A protein and the small-molecule ligand that binds it are described below.
Small molecule (SMILES): CCC(CC)O[C@@H]1C=C(C(=O)O)C[C@H](N)[C@H]1NC(C)=O

Binding-site contacts:
Ligand atom C4 contacts residue TYR320 of chain 1.B at 3.4 Å (hydrophobic).
Ligand atom C9 contacts residue GLU195 of chain 1.B at 3.8 Å.
Ligand atom C10 contacts residue ARG70 of chain 1.B at 4.0 Å.
Ligand atom C91 contacts residue ARG211 of chain 1.B at 3.9 Å.
Ligand atom C82 contacts residue ARG143 of chain 1.B at 3.9 Å.
Ligand atom N4 contacts residue GLU37 of chain 1.B at 3.0 Å (salt-bridge).
Ligand atom O1B contacts residue ARG36 of chain 1.B at 3.2 Å (salt-bridge).
Ligand atom C2 contacts residue TYR320 of chain 1.B at 2.8 Å (hydrophobic).
Ligand atom C6 contacts residue GLU196 of chain 1.B at 3.7 Å.
Ligand atom O1A contacts residue TYR262 of chain 1.B at 3.0 Å (h-bond).
Ligand atom C91 contacts residue SER165 of chain 1.B at 3.6 Å.
Ligand atom C11 contacts residue TRP97 of chain 1.B at 3.8 Å (hydrophobic).
Ligand atom C1 contacts residue ARG286 of chain 1.B at 3.5 Å.
Ligand atom C6 contacts residue TYR320 of chain 1.B at 3.9 Å (hydrophobic).
Ligand atom O1A contacts residue ARG211 of chain 1.B at 3.1 Å (salt-bridge).
Ligand atom C5 contacts residue ASP69 of chain 1.B at 4.0 Å.
Ligand atom C7 contacts residue ARG211 of chain 1.B at 3.7 Å.
Ligand atom C3 contacts residue ASP69 of chain 1.B at 3.3 Å.
Ligand atom C81 contacts residue SER165 of chain 1.B at 3.6 Å.
Ligand atom C11 contacts residue ARG143 of chain 1.B at 4.0 Å.
Ligand atom N4 contacts residue ASP69 of chain 1.B at 3.1 Å (salt-bridge).
Ligand atom C91 contacts residue SER213 of chain 1.B at 3.8 Å.
Ligand atom C4 contacts residue GLU37 of chain 1.B at 3.8 Å.
Ligand atom O1A contacts residue ARG286 of chain 1.B at 2.8 Å (salt-bridge).
Ligand atom O1A contacts residue TYR320 of chain 1.B at 3.5 Å (h-bond).
Ligand atom C3 contacts residue TYR320 of chain 1.B at 3.3 Å (hydrophobic).
Ligand atom O10 contacts residue ARG70 of chain 1.B at 3.0 Å (salt-bridge).
Ligand atom C3 contacts residue ARG36 of chain 1.B at 4.0 Å.
Ligand atom O10 contacts residue ASP69 of chain 1.B at 3.9 Å.
Ligand atom C4 contacts residue ASP69 of chain 1.B at 3.6 Å.
Ligand atom C4 contacts residue GLU196 of chain 1.B at 3.9 Å.
Ligand atom C1 contacts residue TYR262 of chain 1.B at 3.7 Å (hydrophobic).
Ligand atom C1 contacts residue TYR320 of chain 1.B at 3.0 Å (hydrophobic).
Ligand atom C1 contacts residue ARG211 of chain 1.B at 3.9 Å.
Ligand atom C82 contacts residue ILE141 of chain 1.B at 4.0 Å (hydrophobic).
Ligand atom C3 contacts residue GLU37 of chain 1.B at 3.9 Å.
Ligand atom C7 contacts residue TYR320 of chain 1.B at 3.3 Å (hydrophobic).
Ligand atom O1B contacts residue ARG286 of chain 1.B at 3.1 Å (salt-bridge).
Ligand atom O1B contacts residue TYR320 of chain 1.B at 3.2 Å (h-bond).
Ligand atom C81 contacts residue ARG143 of chain 1.B at 3.9 Å.

Sequence of chain 1.B:
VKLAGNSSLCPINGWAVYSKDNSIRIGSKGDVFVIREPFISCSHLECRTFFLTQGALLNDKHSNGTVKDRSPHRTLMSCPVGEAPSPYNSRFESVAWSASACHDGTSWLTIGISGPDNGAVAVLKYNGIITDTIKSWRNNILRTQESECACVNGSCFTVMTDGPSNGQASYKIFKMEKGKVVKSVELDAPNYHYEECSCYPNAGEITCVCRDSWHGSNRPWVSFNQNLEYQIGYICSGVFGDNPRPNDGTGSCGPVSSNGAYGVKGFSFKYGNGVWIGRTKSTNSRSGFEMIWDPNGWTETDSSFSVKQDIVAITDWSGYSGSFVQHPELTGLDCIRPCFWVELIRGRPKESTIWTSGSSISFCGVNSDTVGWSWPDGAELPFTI